Sequence of chain 8.A:
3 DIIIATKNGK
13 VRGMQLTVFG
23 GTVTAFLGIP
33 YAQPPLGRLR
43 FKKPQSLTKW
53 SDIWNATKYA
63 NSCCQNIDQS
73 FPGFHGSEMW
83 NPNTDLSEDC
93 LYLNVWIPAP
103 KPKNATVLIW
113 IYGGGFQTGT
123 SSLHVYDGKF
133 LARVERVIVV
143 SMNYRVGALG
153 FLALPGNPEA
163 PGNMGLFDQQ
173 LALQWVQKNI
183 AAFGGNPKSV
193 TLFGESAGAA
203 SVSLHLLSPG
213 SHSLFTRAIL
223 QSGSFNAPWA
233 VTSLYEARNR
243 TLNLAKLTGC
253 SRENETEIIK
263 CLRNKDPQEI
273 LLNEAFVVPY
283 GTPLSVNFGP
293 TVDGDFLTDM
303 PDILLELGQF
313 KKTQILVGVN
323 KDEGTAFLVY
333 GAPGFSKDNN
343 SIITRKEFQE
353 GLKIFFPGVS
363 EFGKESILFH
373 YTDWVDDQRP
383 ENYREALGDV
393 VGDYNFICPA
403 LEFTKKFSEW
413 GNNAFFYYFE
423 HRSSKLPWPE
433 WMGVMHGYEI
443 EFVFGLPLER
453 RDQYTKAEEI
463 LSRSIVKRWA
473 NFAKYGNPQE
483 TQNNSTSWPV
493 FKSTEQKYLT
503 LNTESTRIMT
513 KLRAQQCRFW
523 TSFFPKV

This small molecule binds to this protein.
Small molecule (SMILES): CC(=O)N[C@H]1[C@H](O[C@H]2[C@H](O)[C@@H](NC(C)=O)CO[C@@H]2CO[C@H]2O[C@@H](C)[C@@H](O)[C@@H](O)[C@@H]2O)O[C@H](CO)[C@@H](O)[C@@H]1O

Binding-site contacts:
Ligand atom C6 contacts residue LYS248 of chain 8.A at 4.3 Å.
Ligand atom O3 contacts residue PRO281 of chain 8.A at 3.9 Å.
Ligand atom C4 contacts residue ASN241 of chain 8.A at 4.2 Å.
Ligand atom C2 contacts residue PRO281 of chain 8.A at 4.4 Å (hydrophobic).
Ligand atom O4 contacts residue PHE278 of chain 8.A at 3.8 Å.
Ligand atom O4 contacts residue LEU249 of chain 8.A at 3.8 Å.
Ligand atom C5 contacts residue ASN245 of chain 8.A at 3.8 Å.
Ligand atom O3 contacts residue PRO281 of chain 8.A at 4.0 Å.
Ligand atom O3 contacts residue VAL280 of chain 8.A at 3.8 Å.
Ligand atom C6 contacts residue ASN245 of chain 8.A at 3.9 Å.
Ligand atom C4 contacts residue PHE278 of chain 8.A at 3.2 Å (hydrophobic).
Ligand atom C5 contacts residue ASN245 of chain 8.A at 3.9 Å.
Ligand atom C5 contacts residue PHE278 of chain 8.A at 4.4 Å (hydrophobic).
Ligand atom C3 contacts residue VAL280 of chain 8.A at 4.4 Å (hydrophobic).
Ligand atom C6 contacts residue ASN245 of chain 8.A at 3.5 Å.
Ligand atom C7 contacts residue ASN241 of chain 8.A at 3.9 Å.
Ligand atom C3 contacts residue PHE278 of chain 8.A at 3.5 Å (hydrophobic).
Ligand atom C6 contacts residue LEU249 of chain 8.A at 3.7 Å (hydrophobic).
Ligand atom C2 contacts residue ASN241 of chain 8.A at 2.4 Å.
Ligand atom C6 contacts residue PRO281 of chain 8.A at 4.3 Å (hydrophobic).
Ligand atom C7 contacts residue PRO281 of chain 8.A at 4.4 Å (hydrophobic).
Ligand atom N2 contacts residue TYR237 of chain 8.A at 3.7 Å.
Ligand atom O3 contacts residue PHE278 of chain 8.A at 3.5 Å (h-bond).
Ligand atom C5 contacts residue PRO281 of chain 8.A at 4.3 Å (hydrophobic).
Ligand atom O2 contacts residue PRO281 of chain 8.A at 3.9 Å.
Ligand atom C1 contacts residue ASN245 of chain 8.A at 4.1 Å.
Ligand atom O6 contacts residue ASN245 of chain 8.A at 4.4 Å.
Ligand atom C1 contacts residue ASN245 of chain 8.A at 4.0 Å.
Ligand atom O5 contacts residue ASN245 of chain 8.A at 3.0 Å (h-bond).
Ligand atom O5 contacts residue ASN245 of chain 8.A at 4.3 Å.
Ligand atom O5 contacts residue ASN241 of chain 8.A at 2.4 Å (h-bond).
Ligand atom C5 contacts residue ASN241 of chain 8.A at 3.6 Å.
Ligand atom O7 contacts residue ASN241 of chain 8.A at 4.3 Å.
Ligand atom C8 contacts residue TYR237 of chain 8.A at 4.1 Å (hydrophobic).
Ligand atom C3 contacts residue PRO281 of chain 8.A at 4.4 Å (hydrophobic).
Ligand atom O7 contacts residue PRO281 of chain 8.A at 3.6 Å.
Ligand atom C1 contacts residue ASN241 of chain 8.A at 1.4 Å.
Ligand atom C7 contacts residue TYR237 of chain 8.A at 4.3 Å (hydrophobic).
Ligand atom N2 contacts residue ASN241 of chain 8.A at 2.8 Å (h-bond).
Ligand atom C3 contacts residue ASN241 of chain 8.A at 3.7 Å.